Binding-site contacts:
Ligand atom O7 contacts residue LEU93 of chain 1.B at 4.3 Å.
Ligand atom C8 contacts residue LEU93 of chain 1.B at 4.4 Å (hydrophobic).
Ligand atom C3 contacts residue ASN94 of chain 1.B at 3.8 Å.
Ligand atom N2 contacts residue ASN94 of chain 1.B at 3.1 Å (h-bond).
Ligand atom C1 contacts residue ASN94 of chain 1.B at 1.4 Å.
Ligand atom C4 contacts residue ASN94 of chain 1.B at 4.1 Å.
Ligand atom C5 contacts residue ASN94 of chain 1.B at 3.6 Å.
Ligand atom C7 contacts residue ASN94 of chain 1.B at 3.1 Å.
Ligand atom C8 contacts residue ASN94 of chain 1.B at 4.5 Å.
Ligand atom C8 contacts residue TYR92 of chain 1.B at 3.7 Å (hydrophobic).
Ligand atom C2 contacts residue ASN94 of chain 1.B at 2.5 Å.
Ligand atom O7 contacts residue ASN94 of chain 1.B at 2.7 Å (h-bond).
Ligand atom O5 contacts residue ASN94 of chain 1.B at 2.3 Å (h-bond).

This small molecule binds to this protein.
Small molecule (SMILES): CC(=O)N[C@@H]1[C@@H](O)[C@H](O)[C@@H](CO)O[C@H]1O

Sequence of chain 1.B:
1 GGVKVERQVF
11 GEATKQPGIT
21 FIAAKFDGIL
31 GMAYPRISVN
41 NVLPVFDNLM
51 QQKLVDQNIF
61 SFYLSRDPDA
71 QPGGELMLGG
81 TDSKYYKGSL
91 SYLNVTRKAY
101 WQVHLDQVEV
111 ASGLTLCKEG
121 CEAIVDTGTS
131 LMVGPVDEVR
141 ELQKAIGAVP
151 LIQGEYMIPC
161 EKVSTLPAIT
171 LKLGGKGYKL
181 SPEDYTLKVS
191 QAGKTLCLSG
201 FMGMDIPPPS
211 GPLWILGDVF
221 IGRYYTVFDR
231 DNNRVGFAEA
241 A